Sequence of chain 1.B:
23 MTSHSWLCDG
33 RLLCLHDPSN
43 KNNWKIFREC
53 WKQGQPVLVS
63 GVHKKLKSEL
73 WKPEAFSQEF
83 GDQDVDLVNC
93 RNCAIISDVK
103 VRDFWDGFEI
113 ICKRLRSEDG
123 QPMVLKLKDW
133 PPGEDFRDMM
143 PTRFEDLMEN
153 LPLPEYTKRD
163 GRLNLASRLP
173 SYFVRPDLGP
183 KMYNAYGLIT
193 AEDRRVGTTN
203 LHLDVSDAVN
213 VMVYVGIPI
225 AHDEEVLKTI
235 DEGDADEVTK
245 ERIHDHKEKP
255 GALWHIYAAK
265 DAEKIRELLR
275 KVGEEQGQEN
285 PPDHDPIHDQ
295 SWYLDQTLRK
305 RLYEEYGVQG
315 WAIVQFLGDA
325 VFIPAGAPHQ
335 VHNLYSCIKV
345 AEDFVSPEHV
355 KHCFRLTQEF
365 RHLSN

Binding-site contacts:
Ligand atom C11 contacts residue HIS250 of chain 1.B at 3.8 Å.
Ligand atom C9 contacts residue HIS250 of chain 1.B at 4.5 Å.
Ligand atom N3 contacts residue ILE219 of chain 1.B at 3.8 Å.
Ligand atom C6 contacts residue ILE219 of chain 1.B at 4.4 Å (hydrophobic).
Ligand atom C10 contacts residue GLU252 of chain 1.B at 3.8 Å.
Ligand atom C11 contacts residue TYR339 of chain 1.B at 3.3 Å (hydrophobic).
Ligand atom C1 contacts residue PRO254 of chain 1.B at 3.9 Å (hydrophobic).
Ligand atom C10 contacts residue LYS253 of chain 1.B at 3.9 Å.
Ligand atom C1 contacts residue GLU252 of chain 1.B at 3.5 Å.
Ligand atom C2 contacts residue GLU252 of chain 1.B at 4.5 Å.
Ligand atom C9 contacts residue LYS251 of chain 1.B at 3.3 Å.
Ligand atom C2 contacts residue ILE219 of chain 1.B at 4.4 Å (hydrophobic).
Ligand atom C9 contacts residue GLU252 of chain 1.B at 4.5 Å.
Ligand atom N3 contacts residue TYR339 of chain 1.B at 4.4 Å.
Ligand atom C5 contacts residue HIS250 of chain 1.B at 4.0 Å.
Ligand atom C11 contacts residue ASP227 of chain 1.B at 3.5 Å.
Ligand atom N12 contacts residue PRO254 of chain 1.B at 3.8 Å.
Ligand atom N12 contacts residue ILE247 of chain 1.B at 3.8 Å.
Ligand atom C2 contacts residue HIS250 of chain 1.B at 3.8 Å.
Ligand atom C8 contacts residue LYS253 of chain 1.B at 4.0 Å.
Ligand atom N12 contacts residue HIS250 of chain 1.B at 4.1 Å.
Ligand atom C10 contacts residue HIS250 of chain 1.B at 3.6 Å.
Ligand atom C1 contacts residue LYS253 of chain 1.B at 4.4 Å.
Ligand atom C1 contacts residue HIS250 of chain 1.B at 3.9 Å.
Ligand atom C1 contacts residue ILE219 of chain 1.B at 4.4 Å (hydrophobic).
Ligand atom C11 contacts residue ILE219 of chain 1.B at 4.0 Å (hydrophobic).
Ligand atom C9 contacts residue LYS253 of chain 1.B at 4.0 Å.
Ligand atom C2 contacts residue PRO254 of chain 1.B at 4.0 Å (hydrophobic).
Ligand atom C5 contacts residue ILE219 of chain 1.B at 3.9 Å (hydrophobic).
Ligand atom C5 contacts residue GLU252 of chain 1.B at 4.5 Å.
Ligand atom N4 contacts residue ILE219 of chain 1.B at 3.5 Å.
Ligand atom C10 contacts residue LYS251 of chain 1.B at 3.5 Å.
Ligand atom C6 contacts residue LYS253 of chain 1.B at 4.1 Å.
Ligand atom C6 contacts residue HIS250 of chain 1.B at 4.0 Å.
Ligand atom S7 contacts residue LYS253 of chain 1.B at 4.1 Å.
Ligand atom N3 contacts residue HIS250 of chain 1.B at 3.6 Å (h-bond).
Ligand atom N4 contacts residue HIS250 of chain 1.B at 3.6 Å.

The small molecule below binds the protein below.
Small molecule (SMILES): Cn1nc(-c2cccs2)cc1N